Binding-site contacts:
Ligand atom N2 contacts residue MET153 of chain 1.A at 4.4 Å.
Ligand atom O3 contacts residue MET153 of chain 1.A at 4.4 Å.
Ligand atom C5 contacts residue MET153 of chain 1.A at 4.3 Å (hydrophobic).
Ligand atom C1 contacts residue MET153 of chain 1.A at 4.3 Å (hydrophobic).
Ligand atom C4 contacts residue MET153 of chain 1.A at 4.3 Å (hydrophobic).
Ligand atom C3 contacts residue SER151 of chain 1.A at 4.4 Å.
Ligand atom O6 contacts residue HIS146 of chain 1.A at 4.3 Å.
Ligand atom C2 contacts residue ASN149 of chain 1.A at 2.4 Å.
Ligand atom C7 contacts residue ASN149 of chain 1.A at 3.2 Å.
Ligand atom N2 contacts residue ASN149 of chain 1.A at 2.9 Å (h-bond).
Ligand atom O5 contacts residue HIS146 of chain 1.A at 3.0 Å.
Ligand atom O4 contacts residue MET153 of chain 1.A at 4.2 Å.
Ligand atom C8 contacts residue SER151 of chain 1.A at 3.6 Å.
Ligand atom C8 contacts residue ASN149 of chain 1.A at 4.4 Å.
Ligand atom O5 contacts residue ASN149 of chain 1.A at 2.4 Å (h-bond).
Ligand atom C2 contacts residue MET153 of chain 1.A at 4.3 Å (hydrophobic).
Ligand atom C6 contacts residue HIS146 of chain 1.A at 3.3 Å.
Ligand atom C2 contacts residue SER151 of chain 1.A at 4.1 Å.
Ligand atom C1 contacts residue HIS146 of chain 1.A at 3.6 Å.
Ligand atom C7 contacts residue SER151 of chain 1.A at 3.9 Å.
Ligand atom C5 contacts residue ASN149 of chain 1.A at 3.7 Å.
Ligand atom C3 contacts residue MET153 of chain 1.A at 3.6 Å (hydrophobic).
Ligand atom C4 contacts residue ASN149 of chain 1.A at 4.2 Å.
Ligand atom O7 contacts residue ASN149 of chain 1.A at 3.1 Å (h-bond).
Ligand atom N2 contacts residue SER151 of chain 1.A at 3.2 Å (h-bond).
Ligand atom C5 contacts residue HIS146 of chain 1.A at 3.7 Å.
Ligand atom C1 contacts residue SER151 of chain 1.A at 3.9 Å.
Ligand atom C1 contacts residue ASN149 of chain 1.A at 1.4 Å.
Ligand atom C3 contacts residue ASN149 of chain 1.A at 3.8 Å.

Sequence of chain 1.A:
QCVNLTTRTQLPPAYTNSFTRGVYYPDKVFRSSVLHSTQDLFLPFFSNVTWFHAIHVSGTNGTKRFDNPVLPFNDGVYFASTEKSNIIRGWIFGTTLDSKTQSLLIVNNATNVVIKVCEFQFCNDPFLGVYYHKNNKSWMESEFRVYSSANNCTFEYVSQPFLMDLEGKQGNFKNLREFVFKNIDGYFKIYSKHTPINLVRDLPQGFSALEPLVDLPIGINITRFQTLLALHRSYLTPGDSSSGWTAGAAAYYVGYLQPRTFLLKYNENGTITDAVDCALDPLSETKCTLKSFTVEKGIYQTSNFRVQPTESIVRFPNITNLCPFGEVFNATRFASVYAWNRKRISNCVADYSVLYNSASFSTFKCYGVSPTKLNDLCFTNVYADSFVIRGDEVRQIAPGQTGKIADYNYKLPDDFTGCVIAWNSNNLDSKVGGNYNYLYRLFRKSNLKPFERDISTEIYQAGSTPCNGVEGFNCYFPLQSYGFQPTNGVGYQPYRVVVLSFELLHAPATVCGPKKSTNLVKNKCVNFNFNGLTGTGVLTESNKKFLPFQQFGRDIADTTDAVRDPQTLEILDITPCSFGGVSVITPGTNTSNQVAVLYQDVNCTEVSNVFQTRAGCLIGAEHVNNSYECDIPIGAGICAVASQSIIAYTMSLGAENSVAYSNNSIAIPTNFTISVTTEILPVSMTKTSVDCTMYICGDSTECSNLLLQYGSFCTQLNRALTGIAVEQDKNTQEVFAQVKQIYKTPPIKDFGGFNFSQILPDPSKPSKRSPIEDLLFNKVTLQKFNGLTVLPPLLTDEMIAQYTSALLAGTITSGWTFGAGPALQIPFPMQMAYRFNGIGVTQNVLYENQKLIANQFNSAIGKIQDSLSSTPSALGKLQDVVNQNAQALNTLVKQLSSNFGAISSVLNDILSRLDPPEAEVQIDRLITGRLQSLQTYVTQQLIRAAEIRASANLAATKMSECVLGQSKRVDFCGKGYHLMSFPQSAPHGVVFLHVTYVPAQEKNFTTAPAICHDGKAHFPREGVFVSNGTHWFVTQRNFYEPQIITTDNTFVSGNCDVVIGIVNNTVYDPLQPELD

The protein below binds the small molecule below.
Small molecule (SMILES): CC(=O)N[C@@H]1[C@@H](O)[C@H](O)[C@@H](CO)O[C@H]1O